A protein and the small-molecule ligand that binds it are described below.
Small molecule (SMILES): C[N+](C)(C)[C@@H](Cc1c[nH]c(S(=O)C[C@H](NC(=O)CC[C@H]([NH3+])C(=O)O)C(=O)O)n1)C(=O)O

Sequence of chain 1.L:
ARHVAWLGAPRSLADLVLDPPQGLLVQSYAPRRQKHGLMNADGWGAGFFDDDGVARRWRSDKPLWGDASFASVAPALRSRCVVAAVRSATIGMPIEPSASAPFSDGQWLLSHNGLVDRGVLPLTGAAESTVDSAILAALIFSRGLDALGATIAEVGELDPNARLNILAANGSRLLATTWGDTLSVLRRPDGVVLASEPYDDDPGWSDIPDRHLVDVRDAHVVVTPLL

Sequence of chain 1.F:
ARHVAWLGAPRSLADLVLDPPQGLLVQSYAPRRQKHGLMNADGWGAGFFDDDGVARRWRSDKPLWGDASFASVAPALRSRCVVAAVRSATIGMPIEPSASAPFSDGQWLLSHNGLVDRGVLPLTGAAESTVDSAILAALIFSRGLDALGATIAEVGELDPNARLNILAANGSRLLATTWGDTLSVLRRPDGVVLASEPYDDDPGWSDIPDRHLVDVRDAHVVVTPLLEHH

Binding-site contacts:
Ligand atom OAH contacts residue SER88 of chain 1.L at 2.8 Å (h-bond).
Ligand atom OAL contacts residue GLY37 of chain 1.L at 3.6 Å.
Ligand atom CAZ contacts residue GLY37 of chain 1.L at 3.5 Å.
Ligand atom N contacts residue GLY114 of chain 1.L at 3.0 Å (h-bond).
Ligand atom CAB contacts residue TRP65 of chain 1.F at 3.6 Å (hydrophobic).
Ligand atom NAR contacts residue SER88 of chain 1.L at 2.8 Å (h-bond).
Ligand atom OAG contacts residue GLY114 of chain 1.L at 3.3 Å (h-bond).
Ligand atom CAN contacts residue LEU115 of chain 1.L at 3.5 Å (hydrophobic).
Ligand atom CB contacts residue ASP132 of chain 1.L at 3.2 Å.
Ligand atom N contacts residue ASP132 of chain 1.L at 3.1 Å (salt-bridge).
Ligand atom OAI contacts residue ALA1 of chain 1.L at 3.6 Å (h-bond).
Ligand atom OAK contacts residue HIS36 of chain 1.L at 3.6 Å.
Ligand atom CAW contacts residue GLY114 of chain 1.L at 3.6 Å.
Ligand atom NAS contacts residue GLY114 of chain 1.L at 3.1 Å (h-bond).
Ligand atom CAZ contacts residue SER88 of chain 1.L at 3.6 Å.
Ligand atom OAK contacts residue ARG163 of chain 1.L at 2.2 Å (salt-bridge).
Ligand atom OAE contacts residue THR90 of chain 1.L at 3.2 Å (h-bond).
Ligand atom CAQ contacts residue SER88 of chain 1.L at 3.6 Å.
Ligand atom CAC contacts residue ALA89 of chain 1.L at 3.4 Å (hydrophobic).
Ligand atom CAP contacts residue ALA89 of chain 1.L at 3.5 Å (hydrophobic).
Ligand atom CAX contacts residue SER88 of chain 1.L at 3.6 Å.
Ligand atom OAH contacts residue LEU38 of chain 1.L at 3.2 Å (h-bond).
Ligand atom OAI contacts residue SER88 of chain 1.L at 3.1 Å.
Ligand atom OAI contacts residue HIS36 of chain 1.L at 2.7 Å (h-bond).
Ligand atom CAB contacts residue MET39 of chain 1.L at 3.7 Å (hydrophobic).
Ligand atom OAH contacts residue MET39 of chain 1.L at 3.0 Å (h-bond).
Ligand atom OXT contacts residue ARG87 of chain 1.L at 2.7 Å (salt-bridge).
Ligand atom CAN contacts residue ASP132 of chain 1.L at 3.6 Å.
Ligand atom OAL contacts residue LEU38 of chain 1.L at 3.0 Å (h-bond).
Ligand atom CA contacts residue ASP132 of chain 1.L at 3.7 Å.
Ligand atom CAW contacts residue ARG163 of chain 1.L at 3.4 Å.
Ligand atom O contacts residue ARG87 of chain 1.L at 3.5 Å (salt-bridge).
Ligand atom C contacts residue ARG87 of chain 1.L at 3.6 Å.
Ligand atom OAH contacts residue GLY37 of chain 1.L at 3.7 Å.
Ligand atom O contacts residue SER133 of chain 1.L at 3.5 Å (h-bond).
Ligand atom CAC contacts residue TRP65 of chain 1.F at 3.2 Å (hydrophobic).
Ligand atom N contacts residue SER133 of chain 1.L at 2.9 Å (h-bond).
Ligand atom SBD contacts residue HIS36 of chain 1.L at 3.4 Å (h-bond).
Ligand atom CAX contacts residue LEU38 of chain 1.L at 3.4 Å (hydrophobic).
Ligand atom CBC contacts residue SER88 of chain 1.L at 3.7 Å.